Binding-site contacts:
Ligand atom O2 contacts residue HIS630 of chain 6.I at 3.5 Å.
Ligand atom O2 contacts residue GLY627 of chain 6.F at 3.4 Å.
Ligand atom N1 contacts residue HIS630 of chain 6.I at 4.2 Å.
Ligand atom C6 contacts residue PHE629 of chain 6.F at 4.0 Å (hydrophobic).
Ligand atom C2 contacts residue HIS628 of chain 6.F at 3.3 Å.
Ligand atom C6 contacts residue HIS628 of chain 6.F at 2.7 Å.
Ligand atom C4 contacts residue HIS630 of chain 6.I at 3.2 Å.
Ligand atom C2 contacts residue HIS630 of chain 6.I at 3.2 Å.
Ligand atom O2 contacts residue ASP626 of chain 6.F at 3.6 Å (salt-bridge).
Ligand atom N4 contacts residue PHE629 of chain 6.I at 4.4 Å.
Ligand atom C5 contacts residue HIS628 of chain 6.F at 3.9 Å.
Ligand atom C4 contacts residue HIS628 of chain 6.F at 4.5 Å.
Ligand atom N3 contacts residue HIS628 of chain 6.F at 4.3 Å.
Ligand atom N1 contacts residue TRP607 of chain 6.I at 4.5 Å.
Ligand atom C5 contacts residue HIS630 of chain 6.I at 4.3 Å.
Ligand atom N1 contacts residue PHE629 of chain 6.F at 4.2 Å.
Ligand atom C2 contacts residue GLY627 of chain 6.F at 4.1 Å.
Ligand atom N3 contacts residue HIS630 of chain 6.I at 2.6 Å (h-bond).
Ligand atom N1 contacts residue HIS628 of chain 6.F at 2.3 Å (h-bond).
Ligand atom N4 contacts residue HIS630 of chain 6.I at 3.0 Å.
Ligand atom C5 contacts residue PHE629 of chain 6.I at 4.0 Å (hydrophobic).
Ligand atom O2 contacts residue HIS628 of chain 6.F at 3.4 Å (h-bond).
Ligand atom N4 contacts residue PRO631 of chain 6.I at 4.4 Å.

The small molecule below binds the protein below.
Small molecule (SMILES): Nc1ccnc(=O)[nH]1

Sequence of chain 6.F:
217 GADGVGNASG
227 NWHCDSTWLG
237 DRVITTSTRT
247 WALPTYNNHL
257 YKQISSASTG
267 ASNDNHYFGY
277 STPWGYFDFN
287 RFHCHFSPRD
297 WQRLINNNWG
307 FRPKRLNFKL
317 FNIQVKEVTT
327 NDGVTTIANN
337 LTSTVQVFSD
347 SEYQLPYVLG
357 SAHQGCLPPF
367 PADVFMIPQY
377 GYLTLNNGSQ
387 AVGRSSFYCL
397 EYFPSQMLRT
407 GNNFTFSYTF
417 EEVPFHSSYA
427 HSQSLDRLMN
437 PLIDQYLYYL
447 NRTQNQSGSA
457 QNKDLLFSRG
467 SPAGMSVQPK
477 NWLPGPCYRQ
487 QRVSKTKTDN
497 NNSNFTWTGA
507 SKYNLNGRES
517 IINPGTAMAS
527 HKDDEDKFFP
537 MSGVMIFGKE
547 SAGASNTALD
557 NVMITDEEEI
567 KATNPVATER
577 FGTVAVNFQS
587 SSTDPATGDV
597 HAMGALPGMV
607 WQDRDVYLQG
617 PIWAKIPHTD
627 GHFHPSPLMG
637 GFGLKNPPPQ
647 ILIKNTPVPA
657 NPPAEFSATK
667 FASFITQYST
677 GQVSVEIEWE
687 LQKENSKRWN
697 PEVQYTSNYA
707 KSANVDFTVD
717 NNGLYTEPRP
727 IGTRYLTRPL

Sequence of chain 6.I:
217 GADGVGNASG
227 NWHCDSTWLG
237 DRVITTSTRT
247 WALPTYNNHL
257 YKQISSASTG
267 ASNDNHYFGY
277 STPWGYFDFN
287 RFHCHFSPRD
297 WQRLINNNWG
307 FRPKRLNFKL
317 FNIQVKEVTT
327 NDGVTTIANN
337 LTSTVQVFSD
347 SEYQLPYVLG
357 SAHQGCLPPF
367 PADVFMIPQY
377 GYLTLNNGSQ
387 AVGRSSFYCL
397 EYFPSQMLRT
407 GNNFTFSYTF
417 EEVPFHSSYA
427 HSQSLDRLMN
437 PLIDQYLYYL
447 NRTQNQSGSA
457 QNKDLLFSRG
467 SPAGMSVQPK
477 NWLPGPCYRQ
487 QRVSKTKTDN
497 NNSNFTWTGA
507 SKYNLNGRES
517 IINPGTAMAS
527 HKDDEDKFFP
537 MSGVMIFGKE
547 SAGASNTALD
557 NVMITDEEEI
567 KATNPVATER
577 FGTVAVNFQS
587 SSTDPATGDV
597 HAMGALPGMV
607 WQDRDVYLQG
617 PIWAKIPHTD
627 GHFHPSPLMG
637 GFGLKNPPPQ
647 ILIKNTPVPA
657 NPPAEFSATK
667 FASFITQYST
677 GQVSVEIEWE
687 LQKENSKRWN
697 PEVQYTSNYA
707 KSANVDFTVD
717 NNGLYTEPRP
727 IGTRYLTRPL